Sequence of chain 1.A:
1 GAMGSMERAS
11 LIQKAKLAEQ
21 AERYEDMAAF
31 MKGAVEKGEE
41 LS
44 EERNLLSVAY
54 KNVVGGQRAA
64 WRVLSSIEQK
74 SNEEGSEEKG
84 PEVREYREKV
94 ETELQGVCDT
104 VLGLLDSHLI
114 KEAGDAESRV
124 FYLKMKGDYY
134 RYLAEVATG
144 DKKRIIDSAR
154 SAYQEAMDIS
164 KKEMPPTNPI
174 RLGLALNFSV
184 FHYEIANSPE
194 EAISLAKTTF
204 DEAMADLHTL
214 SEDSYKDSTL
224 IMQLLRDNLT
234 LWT

A protein and the small-molecule ligand that binds it are described below.
Small molecule (SMILES): [H]/N=C(/N)c1cc2cccc(-n3cc(C)c(N)n3)c2s1

Binding-site contacts:
Ligand atom N14 contacts residue GLU44 of chain 1.A at 4.0 Å.
Ligand atom N08 contacts residue GLU19 of chain 1.A at 2.5 Å (salt-bridge).
Ligand atom N07 contacts residue GLU19 of chain 1.A at 2.8 Å (salt-bridge).
Ligand atom S01 contacts residue GLU44 of chain 1.A at 4.2 Å.
Ligand atom N13 contacts residue GLU44 of chain 1.A at 4.2 Å.
Ligand atom C06 contacts residue LEU48 of chain 1.A at 4.3 Å (hydrophobic).
Ligand atom C18 contacts residue GLU44 of chain 1.A at 3.9 Å.
Ligand atom C17 contacts residue GLU44 of chain 1.A at 4.1 Å.
Ligand atom S01 contacts residue ASN47 of chain 1.A at 4.1 Å.
Ligand atom C11 contacts residue ASN47 of chain 1.A at 3.6 Å.
Ligand atom N07 contacts residue LEU48 of chain 1.A at 3.5 Å.
Ligand atom C17 contacts residue CSO43 of chain 1.A at 3.3 Å.
Ligand atom N19 contacts residue GLU44 of chain 1.A at 3.5 Å.
Ligand atom C09 contacts residue ASN47 of chain 1.A at 3.5 Å.
Ligand atom C12 contacts residue ASN47 of chain 1.A at 3.8 Å.
Ligand atom N13 contacts residue CSO43 of chain 1.A at 4.4 Å.
Ligand atom C03 contacts residue ASN47 of chain 1.A at 3.7 Å.
Ligand atom C17 contacts residue ASN47 of chain 1.A at 4.1 Å.
Ligand atom C15 contacts residue GLU44 of chain 1.A at 3.5 Å.
Ligand atom C05 contacts residue ASN47 of chain 1.A at 4.2 Å.
Ligand atom C18 contacts residue CSO43 of chain 1.A at 3.5 Å.
Ligand atom N08 contacts residue VAL51 of chain 1.A at 3.8 Å.
Ligand atom C06 contacts residue GLU19 of chain 1.A at 3.4 Å.
Ligand atom C16 contacts residue GLU44 of chain 1.A at 3.8 Å.
Ligand atom C10 contacts residue ASN47 of chain 1.A at 3.6 Å.
Ligand atom C04 contacts residue ASN47 of chain 1.A at 4.0 Å.
Ligand atom C16 contacts residue CSO43 of chain 1.A at 3.7 Å.
Ligand atom N13 contacts residue ASN47 of chain 1.A at 4.2 Å.
Ligand atom C02 contacts residue ASN47 of chain 1.A at 3.7 Å.